Sequence of chain 1.A:
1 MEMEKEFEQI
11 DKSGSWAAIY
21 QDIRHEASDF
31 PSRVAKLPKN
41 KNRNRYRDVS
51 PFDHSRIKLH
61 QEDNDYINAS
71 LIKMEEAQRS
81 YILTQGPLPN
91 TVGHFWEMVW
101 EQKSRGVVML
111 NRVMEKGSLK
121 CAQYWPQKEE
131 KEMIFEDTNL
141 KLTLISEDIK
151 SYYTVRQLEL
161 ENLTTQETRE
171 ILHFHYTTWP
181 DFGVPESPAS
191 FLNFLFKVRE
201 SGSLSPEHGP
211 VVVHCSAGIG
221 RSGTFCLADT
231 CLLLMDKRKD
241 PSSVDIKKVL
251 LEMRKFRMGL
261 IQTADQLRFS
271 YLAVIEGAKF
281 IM

Binding-site contacts:
Ligand atom O08 contacts residue GLU170 of chain 1.A at 2.8 Å (salt-bridge).
Ligand atom C10 contacts residue ARG105 of chain 1.A at 4.3 Å.
Ligand atom CL15 contacts residue ARG169 of chain 1.A at 3.2 Å.
Ligand atom CL15 contacts residue LYS103 of chain 1.A at 3.9 Å.
Ligand atom C10 contacts residue ARG169 of chain 1.A at 3.5 Å.
Ligand atom C07 contacts residue GLU170 of chain 1.A at 3.9 Å.
Ligand atom C12 contacts residue SER104 of chain 1.A at 3.7 Å.
Ligand atom C04 contacts residue ARG169 of chain 1.A at 4.3 Å.
Ligand atom C09 contacts residue GLU170 of chain 1.A at 4.4 Å.
Ligand atom C11 contacts residue GLU170 of chain 1.A at 4.1 Å.
Ligand atom O08 contacts residue THR168 of chain 1.A at 4.2 Å.
Ligand atom C11 contacts residue SER104 of chain 1.A at 3.4 Å.
Ligand atom O08 contacts residue ARG169 of chain 1.A at 3.0 Å.
Ligand atom C10 contacts residue GLU170 of chain 1.A at 3.4 Å.
Ligand atom C11 contacts residue ILE171 of chain 1.A at 4.2 Å (hydrophobic).
Ligand atom C09 contacts residue ARG169 of chain 1.A at 2.9 Å.
Ligand atom C11 contacts residue ARG105 of chain 1.A at 4.2 Å.
Ligand atom C14 contacts residue ARG169 of chain 1.A at 2.9 Å.
Ligand atom C12 contacts residue LYS103 of chain 1.A at 3.6 Å.
Ligand atom C11 contacts residue LYS103 of chain 1.A at 4.3 Å.
Ligand atom C13 contacts residue ARG169 of chain 1.A at 2.8 Å.
Ligand atom C07 contacts residue ARG169 of chain 1.A at 3.3 Å.
Ligand atom C12 contacts residue ARG169 of chain 1.A at 3.1 Å.
Ligand atom O05 contacts residue THR168 of chain 1.A at 4.2 Å.
Ligand atom C11 contacts residue ARG169 of chain 1.A at 3.4 Å.
Ligand atom C04 contacts residue THR168 of chain 1.A at 3.5 Å.
Ligand atom N06 contacts residue ARG169 of chain 1.A at 4.2 Å.

The small molecule below binds the protein below.
Small molecule (SMILES): CC(C)(CO)NC(=O)c1cccc(Cl)c1